The small molecule below binds the protein below.
Small molecule (SMILES): CC(=O)N[C@@H]1[C@@H](O)[C@H](O)[C@@H](CO)O[C@H]1O

Binding-site contacts:
Ligand atom C7 contacts residue GLN322 of chain 44.E at 3.9 Å.
Ligand atom N2 contacts residue ASN313 of chain 44.E at 3.0 Å (h-bond).
Ligand atom C5 contacts residue THR315 of chain 44.E at 4.0 Å.
Ligand atom C5 contacts residue ASN313 of chain 44.E at 3.6 Å.
Ligand atom O7 contacts residue ASN313 of chain 44.E at 3.6 Å.
Ligand atom C1 contacts residue ASN313 of chain 44.E at 1.4 Å.
Ligand atom C3 contacts residue ASN313 of chain 44.E at 3.8 Å.
Ligand atom C4 contacts residue ASN313 of chain 44.E at 4.2 Å.
Ligand atom O5 contacts residue THR315 of chain 44.E at 3.9 Å.
Ligand atom C8 contacts residue GLN322 of chain 44.E at 3.2 Å.
Ligand atom N2 contacts residue GLN322 of chain 44.E at 4.5 Å.
Ligand atom C7 contacts residue ASN313 of chain 44.E at 3.5 Å.
Ligand atom C6 contacts residue THR315 of chain 44.E at 3.8 Å.
Ligand atom C2 contacts residue ASN313 of chain 44.E at 2.4 Å.
Ligand atom O5 contacts residue ASN313 of chain 44.E at 2.3 Å (h-bond).
Ligand atom O7 contacts residue GLN322 of chain 44.E at 4.4 Å.

Sequence of chain 44.E:
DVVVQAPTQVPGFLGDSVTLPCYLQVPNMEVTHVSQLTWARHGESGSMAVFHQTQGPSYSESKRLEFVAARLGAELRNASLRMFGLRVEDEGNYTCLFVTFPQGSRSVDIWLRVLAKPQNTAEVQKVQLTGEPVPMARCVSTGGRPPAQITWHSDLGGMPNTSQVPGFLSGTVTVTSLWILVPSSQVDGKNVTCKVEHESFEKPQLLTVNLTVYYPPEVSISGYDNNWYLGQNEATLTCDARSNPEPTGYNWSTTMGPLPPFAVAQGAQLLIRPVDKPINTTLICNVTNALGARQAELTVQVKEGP